The protein below binds the small molecule below.
Small molecule (SMILES): N[C@@H](CCC(=O)O)C(=O)O

Sequence of chain 1.B:
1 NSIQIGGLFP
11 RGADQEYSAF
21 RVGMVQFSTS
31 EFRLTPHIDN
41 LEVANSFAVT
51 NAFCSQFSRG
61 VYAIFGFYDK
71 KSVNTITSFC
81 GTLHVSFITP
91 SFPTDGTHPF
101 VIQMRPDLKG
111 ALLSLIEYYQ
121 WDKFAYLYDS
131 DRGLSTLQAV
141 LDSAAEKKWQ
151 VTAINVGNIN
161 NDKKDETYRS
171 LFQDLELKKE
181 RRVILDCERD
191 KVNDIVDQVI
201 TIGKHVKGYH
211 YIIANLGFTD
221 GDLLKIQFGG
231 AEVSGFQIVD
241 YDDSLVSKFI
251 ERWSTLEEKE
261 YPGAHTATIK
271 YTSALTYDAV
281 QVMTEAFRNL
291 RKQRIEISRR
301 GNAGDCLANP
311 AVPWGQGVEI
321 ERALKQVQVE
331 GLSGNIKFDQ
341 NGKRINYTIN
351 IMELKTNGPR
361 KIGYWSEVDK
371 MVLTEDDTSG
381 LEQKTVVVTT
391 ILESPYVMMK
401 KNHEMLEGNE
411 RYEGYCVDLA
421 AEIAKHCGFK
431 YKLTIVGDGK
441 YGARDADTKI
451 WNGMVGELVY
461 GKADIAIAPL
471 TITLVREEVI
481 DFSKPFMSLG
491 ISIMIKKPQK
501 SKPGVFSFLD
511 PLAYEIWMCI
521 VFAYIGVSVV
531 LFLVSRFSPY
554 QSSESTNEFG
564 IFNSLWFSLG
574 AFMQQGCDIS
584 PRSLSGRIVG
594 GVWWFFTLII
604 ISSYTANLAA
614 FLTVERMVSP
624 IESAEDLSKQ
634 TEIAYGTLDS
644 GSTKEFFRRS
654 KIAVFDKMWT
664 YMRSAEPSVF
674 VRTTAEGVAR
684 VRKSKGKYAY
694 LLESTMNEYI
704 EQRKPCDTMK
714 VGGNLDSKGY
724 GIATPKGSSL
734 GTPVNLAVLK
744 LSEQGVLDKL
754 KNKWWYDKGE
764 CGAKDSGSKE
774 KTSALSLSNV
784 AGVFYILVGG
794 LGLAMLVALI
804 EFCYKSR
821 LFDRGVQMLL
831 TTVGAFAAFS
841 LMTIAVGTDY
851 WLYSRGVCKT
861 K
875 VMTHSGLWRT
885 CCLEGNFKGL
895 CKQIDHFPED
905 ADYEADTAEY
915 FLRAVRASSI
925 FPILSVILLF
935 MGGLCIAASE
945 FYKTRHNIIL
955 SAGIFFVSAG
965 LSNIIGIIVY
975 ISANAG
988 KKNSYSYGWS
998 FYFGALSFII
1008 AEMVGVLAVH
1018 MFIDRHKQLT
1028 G

Binding-site contacts:
Ligand atom CB contacts residue SER645 of chain 1.B at 4.2 Å.
Ligand atom OE1 contacts residue LYS721 of chain 1.B at 4.1 Å.
Ligand atom N contacts residue THR471 of chain 1.B at 2.5 Å (h-bond).
Ligand atom CD contacts residue SER645 of chain 1.B at 3.1 Å.
Ligand atom CG contacts residue TYR441 of chain 1.B at 3.9 Å (hydrophobic).
Ligand atom N contacts residue PRO469 of chain 1.B at 3.7 Å.
Ligand atom O contacts residue ARG476 of chain 1.B at 3.1 Å (salt-bridge).
Ligand atom CD contacts residue THR646 of chain 1.B at 3.2 Å.
Ligand atom OE1 contacts residue THR646 of chain 1.B at 2.6 Å (h-bond).
Ligand atom N contacts residue TYR723 of chain 1.B at 3.7 Å.
Ligand atom CG contacts residue SER645 of chain 1.B at 3.9 Å.
Ligand atom OXT contacts residue LEU470 of chain 1.B at 3.8 Å.
Ligand atom CB contacts residue GLU696 of chain 1.B at 3.7 Å.
Ligand atom N contacts residue LEU470 of chain 1.B at 4.4 Å.
Ligand atom OXT contacts residue PRO469 of chain 1.B at 3.7 Å.
Ligand atom CB contacts residue TYR441 of chain 1.B at 3.5 Å (hydrophobic).
Ligand atom OE2 contacts residue GLY644 of chain 1.B at 3.1 Å.
Ligand atom OXT contacts residue THR471 of chain 1.B at 4.1 Å.
Ligand atom O contacts residue SER645 of chain 1.B at 3.1 Å (h-bond).
Ligand atom CG contacts residue GLY644 of chain 1.B at 4.1 Å.
Ligand atom CD contacts residue GLU696 of chain 1.B at 4.3 Å.
Ligand atom OXT contacts residue ARG476 of chain 1.B at 3.9 Å.
Ligand atom O contacts residue TYR441 of chain 1.B at 4.0 Å.
Ligand atom C contacts residue THR471 of chain 1.B at 4.0 Å.
Ligand atom CA contacts residue GLU696 of chain 1.B at 3.4 Å.
Ligand atom CA contacts residue TYR441 of chain 1.B at 4.2 Å (hydrophobic).
Ligand atom CA contacts residue SER645 of chain 1.B at 3.4 Å.
Ligand atom CA contacts residue THR471 of chain 1.B at 3.3 Å.
Ligand atom N contacts residue SER645 of chain 1.B at 4.5 Å.
Ligand atom OE1 contacts residue GLU696 of chain 1.B at 3.4 Å (salt-bridge).
Ligand atom OE2 contacts residue LYS647 of chain 1.B at 4.0 Å.
Ligand atom OE2 contacts residue THR646 of chain 1.B at 2.4 Å (h-bond).
Ligand atom CD contacts residue GLY644 of chain 1.B at 4.1 Å.
Ligand atom OE2 contacts residue SER645 of chain 1.B at 2.6 Å (h-bond).
Ligand atom OXT contacts residue TYR441 of chain 1.B at 3.2 Å.
Ligand atom C contacts residue SER645 of chain 1.B at 3.6 Å.
Ligand atom C contacts residue ARG476 of chain 1.B at 3.9 Å.
Ligand atom C contacts residue TYR441 of chain 1.B at 3.5 Å (hydrophobic).
Ligand atom N contacts residue GLU696 of chain 1.B at 3.0 Å (salt-bridge).
Ligand atom OE1 contacts residue SER645 of chain 1.B at 3.3 Å (h-bond).